Sequence of chain 4.A:
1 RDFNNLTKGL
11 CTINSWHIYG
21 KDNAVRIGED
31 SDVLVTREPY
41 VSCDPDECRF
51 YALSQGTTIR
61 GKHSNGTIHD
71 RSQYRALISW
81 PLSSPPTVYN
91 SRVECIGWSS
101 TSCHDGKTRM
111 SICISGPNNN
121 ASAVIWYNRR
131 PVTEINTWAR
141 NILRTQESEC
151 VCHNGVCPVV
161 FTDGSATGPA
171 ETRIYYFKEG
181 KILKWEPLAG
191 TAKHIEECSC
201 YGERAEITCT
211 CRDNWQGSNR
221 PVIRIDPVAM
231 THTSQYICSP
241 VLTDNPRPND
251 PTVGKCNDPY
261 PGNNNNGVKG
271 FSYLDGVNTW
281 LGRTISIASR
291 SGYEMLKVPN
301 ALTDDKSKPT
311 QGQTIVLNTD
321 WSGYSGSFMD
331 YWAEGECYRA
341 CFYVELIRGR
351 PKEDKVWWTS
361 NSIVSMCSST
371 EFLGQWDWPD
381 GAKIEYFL

Binding-site contacts:
Ligand atom C5 contacts residue ASN65 of chain 4.A at 3.7 Å.
Ligand atom C7 contacts residue ASN65 of chain 4.A at 3.4 Å.
Ligand atom N2 contacts residue TRP357 of chain 4.A at 3.5 Å (h-bond).
Ligand atom C1 contacts residue ASN65 of chain 4.A at 1.5 Å.
Ligand atom C8 contacts residue TRP357 of chain 4.A at 3.3 Å (hydrophobic).
Ligand atom N2 contacts residue ASN65 of chain 4.A at 3.0 Å (h-bond).
Ligand atom O4 contacts residue TRP357 of chain 4.A at 4.2 Å.
Ligand atom C3 contacts residue ASN65 of chain 4.A at 4.0 Å.
Ligand atom C2 contacts residue ASN65 of chain 4.A at 2.6 Å.
Ligand atom C2 contacts residue TRP357 of chain 4.A at 4.3 Å (hydrophobic).
Ligand atom C4 contacts residue TRP357 of chain 4.A at 4.3 Å (hydrophobic).
Ligand atom O5 contacts residue TRP357 of chain 4.A at 4.3 Å.
Ligand atom O7 contacts residue ASN65 of chain 4.A at 3.5 Å (h-bond).
Ligand atom C1 contacts residue TRP357 of chain 4.A at 4.0 Å (hydrophobic).
Ligand atom C4 contacts residue ASN65 of chain 4.A at 4.4 Å.
Ligand atom C5 contacts residue TRP357 of chain 4.A at 3.7 Å (hydrophobic).
Ligand atom C3 contacts residue TRP357 of chain 4.A at 4.0 Å (hydrophobic).
Ligand atom C7 contacts residue TRP357 of chain 4.A at 3.9 Å (hydrophobic).
Ligand atom O5 contacts residue ASN65 of chain 4.A at 2.4 Å (h-bond).
Ligand atom C6 contacts residue TRP357 of chain 4.A at 4.2 Å (hydrophobic).

A small-molecule ligand and the protein it binds are described below.
Small molecule (SMILES): CC(=O)N[C@@H]1[C@@H](O)[C@H](O)[C@@H](CO)O[C@H]1O